Binding-site contacts:
Ligand atom C7 contacts residue ASN301 of chain 1.C at 3.3 Å.
Ligand atom C5 contacts residue SER381 of chain 1.C at 4.1 Å.
Ligand atom C3 contacts residue ASN301 of chain 1.C at 3.8 Å.
Ligand atom C2 contacts residue HIS299 of chain 1.C at 3.8 Å.
Ligand atom C8 contacts residue THR267 of chain 1.C at 3.7 Å.
Ligand atom C6 contacts residue SER381 of chain 1.C at 3.3 Å.
Ligand atom C8 contacts residue ASN301 of chain 1.C at 4.4 Å.
Ligand atom O6 contacts residue SER381 of chain 1.C at 3.2 Å (h-bond).
Ligand atom C1 contacts residue ASN301 of chain 1.C at 1.4 Å.
Ligand atom N2 contacts residue HIS299 of chain 1.C at 3.3 Å.
Ligand atom C2 contacts residue ASN301 of chain 1.C at 2.4 Å.
Ligand atom C4 contacts residue ASN301 of chain 1.C at 4.2 Å.
Ligand atom O4 contacts residue ARG296 of chain 1.C at 4.3 Å.
Ligand atom N2 contacts residue ASN301 of chain 1.C at 2.9 Å (h-bond).
Ligand atom O5 contacts residue ASN301 of chain 1.C at 2.4 Å (h-bond).
Ligand atom C7 contacts residue HIS299 of chain 1.C at 4.3 Å.
Ligand atom C1 contacts residue SER381 of chain 1.C at 4.5 Å.
Ligand atom C1 contacts residue HIS299 of chain 1.C at 3.5 Å.
Ligand atom C8 contacts residue HIS299 of chain 1.C at 4.5 Å.
Ligand atom C6 contacts residue THR383 of chain 1.C at 3.8 Å.
Ligand atom O7 contacts residue ASN301 of chain 1.C at 3.4 Å (h-bond).
Ligand atom C5 contacts residue THR383 of chain 1.C at 4.0 Å.
Ligand atom C8 contacts residue ARG412 of chain 1.C at 4.0 Å.
Ligand atom O5 contacts residue THR383 of chain 1.C at 4.1 Å.
Ligand atom O5 contacts residue SER381 of chain 1.C at 3.4 Å (h-bond).
Ligand atom C3 contacts residue HIS299 of chain 1.C at 4.0 Å.
Ligand atom C5 contacts residue ASN301 of chain 1.C at 3.7 Å.

The protein below binds the small molecule below.
Small molecule (SMILES): CC(=O)N[C@H]1[C@H](O[C@H]2[C@H](O)[C@@H](NC(C)=O)CO[C@@H]2CO)O[C@H](CO)[C@@H](O)[C@@H]1O

Sequence of chain 1.C:
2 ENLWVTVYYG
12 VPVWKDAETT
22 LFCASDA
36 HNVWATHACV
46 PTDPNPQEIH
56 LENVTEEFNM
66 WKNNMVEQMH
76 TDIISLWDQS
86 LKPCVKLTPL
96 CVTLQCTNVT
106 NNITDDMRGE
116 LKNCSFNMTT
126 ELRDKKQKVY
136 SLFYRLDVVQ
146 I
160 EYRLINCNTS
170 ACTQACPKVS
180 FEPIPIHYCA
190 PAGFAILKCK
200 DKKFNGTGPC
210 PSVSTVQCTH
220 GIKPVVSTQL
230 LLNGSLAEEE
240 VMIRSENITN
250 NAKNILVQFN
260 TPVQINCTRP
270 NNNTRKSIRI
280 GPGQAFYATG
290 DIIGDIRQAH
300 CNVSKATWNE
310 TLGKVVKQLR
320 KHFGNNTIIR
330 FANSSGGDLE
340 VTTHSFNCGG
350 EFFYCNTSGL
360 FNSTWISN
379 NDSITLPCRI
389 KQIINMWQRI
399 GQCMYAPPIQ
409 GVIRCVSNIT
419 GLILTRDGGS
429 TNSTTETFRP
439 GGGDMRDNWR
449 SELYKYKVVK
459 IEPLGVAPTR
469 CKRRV